A small-molecule ligand and the protein it binds are described below.
Small molecule (SMILES): N#Cc1ccccc1-c1cc(-c2ccccn2)cn(-c2ccccc2)c1=O

Sequence of chain 1.C:
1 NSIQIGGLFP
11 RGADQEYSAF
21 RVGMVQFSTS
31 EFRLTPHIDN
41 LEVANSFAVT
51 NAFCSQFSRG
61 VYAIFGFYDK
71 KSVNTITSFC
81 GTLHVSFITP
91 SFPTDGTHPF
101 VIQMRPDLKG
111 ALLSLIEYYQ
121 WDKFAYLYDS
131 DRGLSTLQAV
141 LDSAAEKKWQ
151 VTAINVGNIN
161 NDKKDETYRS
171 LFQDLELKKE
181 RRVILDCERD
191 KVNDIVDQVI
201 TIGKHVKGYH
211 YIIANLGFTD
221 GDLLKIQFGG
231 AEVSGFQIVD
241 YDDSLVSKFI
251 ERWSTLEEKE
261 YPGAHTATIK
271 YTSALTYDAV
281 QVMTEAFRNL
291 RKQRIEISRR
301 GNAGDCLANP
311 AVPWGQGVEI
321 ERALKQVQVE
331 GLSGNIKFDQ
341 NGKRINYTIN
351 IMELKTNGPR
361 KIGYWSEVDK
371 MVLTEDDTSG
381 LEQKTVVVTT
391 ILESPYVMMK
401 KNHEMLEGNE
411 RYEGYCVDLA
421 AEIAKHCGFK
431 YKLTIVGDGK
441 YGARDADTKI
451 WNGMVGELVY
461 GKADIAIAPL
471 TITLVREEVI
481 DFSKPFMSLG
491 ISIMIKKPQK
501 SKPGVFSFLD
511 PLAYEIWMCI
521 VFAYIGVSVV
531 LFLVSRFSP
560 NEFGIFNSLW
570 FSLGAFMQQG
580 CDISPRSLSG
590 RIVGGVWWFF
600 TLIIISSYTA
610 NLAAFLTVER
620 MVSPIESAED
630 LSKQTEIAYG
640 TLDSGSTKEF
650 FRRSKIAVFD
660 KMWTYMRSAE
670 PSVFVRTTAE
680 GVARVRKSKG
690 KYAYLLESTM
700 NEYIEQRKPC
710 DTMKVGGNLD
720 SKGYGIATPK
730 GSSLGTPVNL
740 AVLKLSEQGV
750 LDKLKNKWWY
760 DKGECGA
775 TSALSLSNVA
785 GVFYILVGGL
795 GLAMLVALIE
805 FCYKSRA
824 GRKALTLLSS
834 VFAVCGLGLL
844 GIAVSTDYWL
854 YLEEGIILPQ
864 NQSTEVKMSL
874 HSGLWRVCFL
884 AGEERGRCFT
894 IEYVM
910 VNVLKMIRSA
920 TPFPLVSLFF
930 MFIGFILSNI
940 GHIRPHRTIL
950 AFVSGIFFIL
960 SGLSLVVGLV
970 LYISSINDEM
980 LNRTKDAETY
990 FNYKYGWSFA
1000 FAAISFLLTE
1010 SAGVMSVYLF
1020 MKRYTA

Sequence of chain 1.D:
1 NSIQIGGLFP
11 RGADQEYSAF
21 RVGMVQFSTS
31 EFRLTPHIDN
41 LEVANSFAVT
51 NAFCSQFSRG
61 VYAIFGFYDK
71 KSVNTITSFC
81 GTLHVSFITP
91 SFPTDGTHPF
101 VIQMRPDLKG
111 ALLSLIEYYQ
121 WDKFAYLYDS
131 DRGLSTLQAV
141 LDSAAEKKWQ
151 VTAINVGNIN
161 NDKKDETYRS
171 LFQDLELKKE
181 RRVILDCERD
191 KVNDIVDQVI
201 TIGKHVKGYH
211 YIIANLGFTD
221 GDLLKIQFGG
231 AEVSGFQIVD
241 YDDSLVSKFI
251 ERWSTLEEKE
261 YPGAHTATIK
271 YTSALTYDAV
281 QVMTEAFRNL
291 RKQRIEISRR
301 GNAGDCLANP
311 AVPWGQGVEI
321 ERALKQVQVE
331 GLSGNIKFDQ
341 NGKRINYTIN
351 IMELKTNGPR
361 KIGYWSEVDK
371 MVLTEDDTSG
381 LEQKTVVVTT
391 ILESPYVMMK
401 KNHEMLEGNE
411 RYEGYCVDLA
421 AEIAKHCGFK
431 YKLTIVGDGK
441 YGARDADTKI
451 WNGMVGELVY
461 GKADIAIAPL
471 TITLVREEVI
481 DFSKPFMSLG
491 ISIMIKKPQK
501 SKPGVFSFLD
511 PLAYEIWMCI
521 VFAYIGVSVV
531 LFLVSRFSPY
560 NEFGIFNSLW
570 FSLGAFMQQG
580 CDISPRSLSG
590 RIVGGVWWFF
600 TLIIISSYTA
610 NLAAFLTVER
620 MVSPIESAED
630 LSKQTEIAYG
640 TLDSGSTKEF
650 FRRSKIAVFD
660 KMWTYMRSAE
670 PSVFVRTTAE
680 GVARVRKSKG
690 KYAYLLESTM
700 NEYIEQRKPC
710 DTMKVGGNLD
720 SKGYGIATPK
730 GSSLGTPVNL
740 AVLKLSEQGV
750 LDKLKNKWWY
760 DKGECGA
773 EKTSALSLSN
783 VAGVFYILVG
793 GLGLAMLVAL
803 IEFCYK

Sequence of chain 1.B:
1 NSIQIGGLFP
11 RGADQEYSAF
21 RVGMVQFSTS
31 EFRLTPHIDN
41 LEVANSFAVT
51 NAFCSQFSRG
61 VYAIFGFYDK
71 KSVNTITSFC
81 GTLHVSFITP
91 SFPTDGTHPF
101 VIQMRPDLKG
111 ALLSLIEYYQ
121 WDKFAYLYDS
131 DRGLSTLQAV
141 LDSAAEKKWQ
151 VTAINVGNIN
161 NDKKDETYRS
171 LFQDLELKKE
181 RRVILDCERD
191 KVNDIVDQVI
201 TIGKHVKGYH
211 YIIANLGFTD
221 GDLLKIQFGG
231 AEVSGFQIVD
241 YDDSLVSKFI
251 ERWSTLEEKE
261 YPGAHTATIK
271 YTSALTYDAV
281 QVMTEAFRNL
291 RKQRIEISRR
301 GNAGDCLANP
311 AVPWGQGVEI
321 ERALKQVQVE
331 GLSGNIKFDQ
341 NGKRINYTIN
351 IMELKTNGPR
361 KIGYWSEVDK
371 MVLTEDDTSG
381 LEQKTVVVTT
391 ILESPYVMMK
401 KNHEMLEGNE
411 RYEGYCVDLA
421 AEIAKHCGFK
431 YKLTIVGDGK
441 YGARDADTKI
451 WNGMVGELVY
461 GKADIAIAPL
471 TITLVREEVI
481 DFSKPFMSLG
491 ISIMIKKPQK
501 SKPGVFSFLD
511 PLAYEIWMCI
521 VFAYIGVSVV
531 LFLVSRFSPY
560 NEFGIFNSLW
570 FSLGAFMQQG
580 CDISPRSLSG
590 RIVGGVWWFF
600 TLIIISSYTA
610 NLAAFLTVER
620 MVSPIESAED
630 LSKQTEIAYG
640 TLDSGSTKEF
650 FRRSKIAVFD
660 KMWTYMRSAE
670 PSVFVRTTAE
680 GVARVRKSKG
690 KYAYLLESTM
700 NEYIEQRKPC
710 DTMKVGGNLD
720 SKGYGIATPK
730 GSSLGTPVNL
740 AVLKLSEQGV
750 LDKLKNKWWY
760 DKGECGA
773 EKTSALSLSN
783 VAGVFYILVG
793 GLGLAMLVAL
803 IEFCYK

Binding-site contacts:
Ligand atom N01 contacts residue LEU615 of chain 1.C at 3.7 Å.
Ligand atom C07 contacts residue PHE508 of chain 1.C at 3.3 Å (hydrophobic).
Ligand atom C02 contacts residue ASN782 of chain 1.C at 3.7 Å.
Ligand atom C05 contacts residue SER606 of chain 1.B at 3.5 Å.
Ligand atom C19 contacts residue PHE614 of chain 1.C at 3.8 Å (hydrophobic).
Ligand atom C09 contacts residue SER507 of chain 1.C at 3.5 Å.
Ligand atom O11 contacts residue ASN782 of chain 1.C at 3.3 Å (h-bond).
Ligand atom N01 contacts residue ASN782 of chain 1.C at 3.4 Å (h-bond).
Ligand atom C08 contacts residue LEU611 of chain 1.C at 3.6 Å (hydrophobic).
Ligand atom C07 contacts residue LEU611 of chain 1.C at 3.8 Å (hydrophobic).
Ligand atom C05 contacts residue VAL783 of chain 1.C at 3.4 Å (hydrophobic).
Ligand atom C06 contacts residue TYR607 of chain 1.C at 3.5 Å (hydrophobic).
Ligand atom C12 contacts residue PRO511 of chain 1.C at 3.7 Å (hydrophobic).
Ligand atom C25 contacts residue SER501 of chain 1.C at 3.8 Å.
Ligand atom C25 contacts residue LYS502 of chain 1.C at 3.6 Å.
Ligand atom O11 contacts residue SER507 of chain 1.C at 3.7 Å.
Ligand atom C13 contacts residue PHE614 of chain 1.C at 3.9 Å (hydrophobic).
Ligand atom C10 contacts residue SER507 of chain 1.C at 3.6 Å.
Ligand atom C23 contacts residue SER507 of chain 1.C at 3.9 Å.
Ligand atom N01 contacts residue LEU778 of chain 1.C at 3.8 Å.
Ligand atom C25 contacts residue PRO503 of chain 1.C at 3.7 Å (hydrophobic).
Ligand atom N15 contacts residue PRO511 of chain 1.C at 3.5 Å.
Ligand atom C16 contacts residue PRO511 of chain 1.C at 3.5 Å (hydrophobic).
Ligand atom N15 contacts residue PHE614 of chain 1.C at 3.5 Å.
Ligand atom C14 contacts residue PHE614 of chain 1.C at 3.7 Å (hydrophobic).
Ligand atom C16 contacts residue ASN610 of chain 1.C at 3.5 Å.
Ligand atom C17 contacts residue ASP510 of chain 1.C at 3.8 Å.
Ligand atom C13 contacts residue ASP510 of chain 1.C at 3.5 Å.
Ligand atom C06 contacts residue PHE508 of chain 1.C at 3.4 Å (hydrophobic).
Ligand atom C20 contacts residue PHE614 of chain 1.C at 3.6 Å (hydrophobic).
Ligand atom C07 contacts residue SER507 of chain 1.C at 3.5 Å.
Ligand atom C23 contacts residue ASP510 of chain 1.C at 3.4 Å.
Ligand atom C14 contacts residue ASP510 of chain 1.C at 3.6 Å.
Ligand atom C18 contacts residue ASP510 of chain 1.C at 3.6 Å.
Ligand atom C08 contacts residue SER507 of chain 1.C at 3.9 Å.
Ligand atom C16 contacts residue PHE614 of chain 1.C at 3.5 Å (hydrophobic).
Ligand atom C19 contacts residue ASP510 of chain 1.C at 3.7 Å.
Ligand atom C12 contacts residue LEU611 of chain 1.C at 3.6 Å (hydrophobic).
Ligand atom C20 contacts residue ASP510 of chain 1.C at 3.7 Å.
Ligand atom C18 contacts residue THR775 of chain 1.D at 3.8 Å.